Sequence of chain 1.A:
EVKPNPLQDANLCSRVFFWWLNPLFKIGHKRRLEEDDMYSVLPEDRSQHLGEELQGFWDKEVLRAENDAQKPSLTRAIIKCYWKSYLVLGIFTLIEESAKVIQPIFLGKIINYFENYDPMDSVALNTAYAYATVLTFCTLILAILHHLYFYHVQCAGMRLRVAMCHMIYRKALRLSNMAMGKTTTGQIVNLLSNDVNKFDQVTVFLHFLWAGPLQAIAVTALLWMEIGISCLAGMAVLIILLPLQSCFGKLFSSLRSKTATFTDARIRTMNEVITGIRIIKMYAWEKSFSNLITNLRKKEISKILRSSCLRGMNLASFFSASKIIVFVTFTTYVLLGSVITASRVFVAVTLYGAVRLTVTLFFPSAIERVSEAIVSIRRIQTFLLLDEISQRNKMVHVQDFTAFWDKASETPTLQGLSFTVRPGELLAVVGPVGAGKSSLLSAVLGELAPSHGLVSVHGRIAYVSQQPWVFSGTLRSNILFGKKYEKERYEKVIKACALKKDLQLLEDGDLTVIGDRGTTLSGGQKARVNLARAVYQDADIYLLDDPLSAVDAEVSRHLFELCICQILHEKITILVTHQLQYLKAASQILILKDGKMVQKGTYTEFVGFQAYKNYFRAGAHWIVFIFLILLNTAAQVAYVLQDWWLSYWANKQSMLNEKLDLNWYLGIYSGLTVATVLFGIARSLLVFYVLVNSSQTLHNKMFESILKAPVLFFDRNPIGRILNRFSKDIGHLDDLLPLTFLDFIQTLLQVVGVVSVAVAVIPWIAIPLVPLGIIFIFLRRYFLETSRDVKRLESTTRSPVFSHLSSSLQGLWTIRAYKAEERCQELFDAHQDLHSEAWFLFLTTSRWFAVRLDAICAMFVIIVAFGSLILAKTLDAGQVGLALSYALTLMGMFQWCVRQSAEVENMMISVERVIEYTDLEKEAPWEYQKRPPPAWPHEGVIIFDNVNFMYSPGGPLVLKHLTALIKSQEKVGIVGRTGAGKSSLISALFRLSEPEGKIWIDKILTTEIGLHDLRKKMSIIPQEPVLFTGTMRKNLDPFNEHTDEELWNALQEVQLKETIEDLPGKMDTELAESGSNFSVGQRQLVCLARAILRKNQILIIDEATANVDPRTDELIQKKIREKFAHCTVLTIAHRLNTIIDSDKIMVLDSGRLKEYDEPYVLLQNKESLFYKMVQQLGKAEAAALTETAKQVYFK

Binding-site contacts:
Ligand atom CAJ contacts residue TRP216 of chain 1.A at 4.3 Å (hydrophobic).
Ligand atom CBA contacts residue PRO219 of chain 1.A at 4.1 Å (hydrophobic).
Ligand atom CAL contacts residue SER377 of chain 1.A at 4.2 Å.
Ligand atom CAA contacts residue ILE223 of chain 1.A at 4.2 Å (hydrophobic).
Ligand atom CAB contacts residue TRP216 of chain 1.A at 4.2 Å (hydrophobic).
Ligand atom CAJ contacts residue PRO219 of chain 1.A at 4.2 Å (hydrophobic).
Ligand atom CAP contacts residue LEU215 of chain 1.A at 4.1 Å (hydrophobic).
Ligand atom CAI contacts residue ILE373 of chain 1.A at 3.8 Å (hydrophobic).
Ligand atom CAL contacts residue ILE380 of chain 1.A at 3.6 Å (hydrophobic).
Ligand atom CAQ contacts residue LEU215 of chain 1.A at 4.2 Å (hydrophobic).
Ligand atom CAM contacts residue SER377 of chain 1.A at 3.7 Å.
Ligand atom CAQ contacts residue PHE369 of chain 1.A at 3.9 Å (hydrophobic).
Ligand atom CBA contacts residue LEU220 of chain 1.A at 4.5 Å (hydrophobic).
Ligand atom OAG contacts residue SER377 of chain 1.A at 4.1 Å.
Ligand atom CAN contacts residue PRO219 of chain 1.A at 3.9 Å (hydrophobic).
Ligand atom CBA contacts residue TRP216 of chain 1.A at 3.9 Å (hydrophobic).
Ligand atom CAV contacts residue VAL376 of chain 1.A at 4.4 Å (hydrophobic).
Ligand atom CAD contacts residue LEU215 of chain 1.A at 3.6 Å (hydrophobic).
Ligand atom CAY contacts residue SER377 of chain 1.A at 3.9 Å.
Ligand atom CAD contacts residue VAL376 of chain 1.A at 3.7 Å (hydrophobic).
Ligand atom CAV contacts residue SER377 of chain 1.A at 4.0 Å.
Ligand atom CAJ contacts residue LEU215 of chain 1.A at 4.0 Å (hydrophobic).
Ligand atom CAA contacts residue LEU220 of chain 1.A at 4.3 Å (hydrophobic).
Ligand atom CAX contacts residue ARG384 of chain 1.A at 3.4 Å.
Ligand atom OAW contacts residue ILE380 of chain 1.A at 4.0 Å.
Ligand atom OAF contacts residue ARG384 of chain 1.A at 2.6 Å (salt-bridge).
Ligand atom OAW contacts residue SER377 of chain 1.A at 4.2 Å.
Ligand atom OAH contacts residue ARG384 of chain 1.A at 4.3 Å.
Ligand atom CAE contacts residue LEU215 of chain 1.A at 3.6 Å (hydrophobic).
Ligand atom CAO contacts residue LEU215 of chain 1.A at 3.6 Å (hydrophobic).
Ligand atom CAK contacts residue ILE373 of chain 1.A at 3.8 Å (hydrophobic).
Ligand atom CAL contacts residue ARG384 of chain 1.A at 3.9 Å.
Ligand atom CAP contacts residue PHE369 of chain 1.A at 4.5 Å (hydrophobic).
Ligand atom CAO contacts residue PRO219 of chain 1.A at 4.0 Å (hydrophobic).

A small-molecule ligand and the protein it binds are described below.
Small molecule (SMILES): CC(C)CCC[C@@H](C)[C@H]1CC[C@H]2[C@@H]3CC=C4C[C@@H](OC(=O)CCC(=O)O)CC[C@]4(C)[C@H]3CC[C@]12C